A protein and the small-molecule ligand that binds it are described below.
Small molecule (SMILES): Nc1nc2c(ncn2[C@H]2C[C@H](O)[C@@H](COP(=O)(O)O)O2)c(=O)[nH]1

Binding-site contacts:
Ligand atom C2 contacts residue DOC1 of chain 1.Z at 4.0 Å.
Ligand atom O3' contacts residue SER414 of chain 1.L at 4.0 Å.
Ligand atom O4' contacts residue TYR416 of chain 1.L at 4.5 Å.
Ligand atom C5 contacts residue DOC1 of chain 1.Z at 3.9 Å.
Ligand atom O5' contacts residue DOC1 of chain 1.Z at 3.9 Å.
Ligand atom N2 contacts residue DOC1 of chain 1.Z at 4.1 Å.
Ligand atom C5' contacts residue ASP623 of chain 1.L at 2.9 Å.
Ligand atom N9 contacts residue DOC1 of chain 1.Z at 4.2 Å.
Ligand atom C4' contacts residue THR622 of chain 1.L at 4.1 Å.
Ligand atom O4' contacts residue THR622 of chain 1.L at 3.8 Å.
Ligand atom O5' contacts residue ASP623 of chain 1.L at 3.6 Å.
Ligand atom C1' contacts residue TYR416 of chain 1.L at 3.7 Å (hydrophobic).
Ligand atom C5' contacts residue DOC1 of chain 1.Z at 3.6 Å.
Ligand atom C3' contacts residue TYR416 of chain 1.L at 4.1 Å (hydrophobic).
Ligand atom C8 contacts residue TYR567 of chain 1.L at 3.4 Å (hydrophobic).
Ligand atom C6 contacts residue DOC1 of chain 1.Z at 3.6 Å.
Ligand atom C8 contacts residue DOC1 of chain 1.Z at 4.4 Å.
Ligand atom O3' contacts residue LEU415 of chain 1.L at 3.2 Å (h-bond).
Ligand atom C4' contacts residue ASP623 of chain 1.L at 4.0 Å.
Ligand atom N7 contacts residue DOC1 of chain 1.Z at 4.3 Å.
Ligand atom C1' contacts residue DOC1 of chain 1.Z at 4.3 Å.
Ligand atom O4' contacts residue DOC1 of chain 1.Z at 3.2 Å.
Ligand atom N3 contacts residue DOC1 of chain 1.Z at 4.1 Å.
Ligand atom C4 contacts residue DOC1 of chain 1.Z at 4.0 Å.
Ligand atom O3' contacts residue TYR416 of chain 1.L at 2.8 Å (h-bond).
Ligand atom O3' contacts residue PRO417 of chain 1.L at 4.3 Å.
Ligand atom C2' contacts residue TYR416 of chain 1.L at 3.2 Å (hydrophobic).
Ligand atom O6 contacts residue DOC1 of chain 1.Z at 3.6 Å (h-bond).
Ligand atom N7 contacts residue TYR567 of chain 1.L at 4.0 Å.
Ligand atom N1 contacts residue DOC1 of chain 1.Z at 3.7 Å.
Ligand atom C4' contacts residue DOC1 of chain 1.Z at 4.0 Å.
Ligand atom N9 contacts residue TYR567 of chain 1.L at 4.4 Å.

Sequence of chain 1.L:
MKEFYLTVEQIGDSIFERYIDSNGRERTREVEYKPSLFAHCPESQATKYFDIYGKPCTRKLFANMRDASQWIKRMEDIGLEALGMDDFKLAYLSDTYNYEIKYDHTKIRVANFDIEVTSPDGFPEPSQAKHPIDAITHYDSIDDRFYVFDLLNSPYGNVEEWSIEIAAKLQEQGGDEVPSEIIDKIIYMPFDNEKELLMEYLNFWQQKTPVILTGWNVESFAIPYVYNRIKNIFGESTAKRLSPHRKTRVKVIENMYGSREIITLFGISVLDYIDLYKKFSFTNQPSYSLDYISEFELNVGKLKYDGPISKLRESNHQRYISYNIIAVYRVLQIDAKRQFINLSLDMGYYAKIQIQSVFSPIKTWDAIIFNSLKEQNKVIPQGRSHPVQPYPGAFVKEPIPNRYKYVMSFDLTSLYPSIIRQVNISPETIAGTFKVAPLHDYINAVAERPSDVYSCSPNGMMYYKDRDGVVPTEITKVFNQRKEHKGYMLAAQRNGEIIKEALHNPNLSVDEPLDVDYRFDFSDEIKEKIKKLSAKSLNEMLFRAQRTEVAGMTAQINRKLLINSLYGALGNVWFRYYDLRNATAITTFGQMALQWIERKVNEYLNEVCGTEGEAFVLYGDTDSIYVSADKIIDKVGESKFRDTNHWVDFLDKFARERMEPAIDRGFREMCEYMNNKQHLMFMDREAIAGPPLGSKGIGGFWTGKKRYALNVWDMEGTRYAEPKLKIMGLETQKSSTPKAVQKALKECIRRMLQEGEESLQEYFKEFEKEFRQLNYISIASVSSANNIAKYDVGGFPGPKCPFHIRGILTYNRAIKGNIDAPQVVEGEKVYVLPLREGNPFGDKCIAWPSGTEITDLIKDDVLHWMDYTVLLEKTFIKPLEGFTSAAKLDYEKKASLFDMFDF